Sequence of chain 1.JA:
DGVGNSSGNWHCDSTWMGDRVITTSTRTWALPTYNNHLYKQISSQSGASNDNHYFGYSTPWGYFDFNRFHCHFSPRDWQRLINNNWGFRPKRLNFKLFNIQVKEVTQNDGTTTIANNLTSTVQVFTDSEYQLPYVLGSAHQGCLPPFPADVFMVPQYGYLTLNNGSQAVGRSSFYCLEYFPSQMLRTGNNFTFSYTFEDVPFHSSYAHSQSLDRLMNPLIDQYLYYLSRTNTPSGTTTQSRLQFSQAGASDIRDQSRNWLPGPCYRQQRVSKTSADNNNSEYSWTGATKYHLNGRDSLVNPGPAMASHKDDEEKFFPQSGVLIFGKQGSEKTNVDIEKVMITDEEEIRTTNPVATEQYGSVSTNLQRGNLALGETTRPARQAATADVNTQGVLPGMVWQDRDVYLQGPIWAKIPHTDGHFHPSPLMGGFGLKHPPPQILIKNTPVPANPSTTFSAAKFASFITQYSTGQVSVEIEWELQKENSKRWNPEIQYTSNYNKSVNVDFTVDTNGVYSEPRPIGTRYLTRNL

This small molecule binds to this protein.
Small molecule (SMILES): Nc1ncnc2c1ncn2[C@H]1C[C@H](O)[C@@H](COP(=O)(O)O)O1

Binding-site contacts:
Ligand atom N7 contacts residue SER423 of chain 1.JA at 4.0 Å.
Ligand atom P contacts residue HIS421 of chain 1.JA at 3.6 Å.
Ligand atom C6 contacts residue VAL200 of chain 1.JA at 4.2 Å (hydrophobic).
Ligand atom O5' contacts residue HIS421 of chain 1.JA at 3.0 Å (h-bond).
Ligand atom N9 contacts residue PRO422 of chain 1.JA at 4.3 Å.
Ligand atom N7 contacts residue PRO201 of chain 1.JA at 4.1 Å.
Ligand atom C2 contacts residue GLY430 of chain 1.JA at 3.6 Å.
Ligand atom C1' contacts residue PRO201 of chain 1.JA at 4.3 Å (hydrophobic).
Ligand atom N1 contacts residue GLY430 of chain 1.JA at 2.9 Å (h-bond).
Ligand atom O1P contacts residue HIS419 of chain 1.JA at 4.3 Å.
Ligand atom N6 contacts residue GLY430 of chain 1.JA at 3.0 Å (h-bond).
Ligand atom N7 contacts residue HIS421 of chain 1.JA at 4.0 Å.
Ligand atom C3' contacts residue PRO422 of chain 1.JA at 3.7 Å (hydrophobic).
Ligand atom C2 contacts residue VAL200 of chain 1.JA at 4.4 Å (hydrophobic).
Ligand atom C8 contacts residue PRO201 of chain 1.JA at 3.9 Å (hydrophobic).
Ligand atom C4 contacts residue PRO201 of chain 1.JA at 3.9 Å (hydrophobic).
Ligand atom C8 contacts residue HIS421 of chain 1.JA at 3.8 Å.
Ligand atom N1 contacts residue VAL200 of chain 1.JA at 3.9 Å.
Ligand atom C6 contacts residue PRO201 of chain 1.JA at 4.3 Å (hydrophobic).
Ligand atom C4 contacts residue PRO422 of chain 1.JA at 4.2 Å (hydrophobic).
Ligand atom C5 contacts residue PRO201 of chain 1.JA at 4.0 Å (hydrophobic).
Ligand atom C6 contacts residue PRO422 of chain 1.JA at 3.4 Å (hydrophobic).
Ligand atom O4' contacts residue HIS421 of chain 1.JA at 4.2 Å.
Ligand atom N6 contacts residue SER423 of chain 1.JA at 3.5 Å.
Ligand atom O5' contacts residue PRO422 of chain 1.JA at 3.8 Å.
Ligand atom N3 contacts residue PRO201 of chain 1.JA at 4.0 Å.
Ligand atom N6 contacts residue PHE429 of chain 1.JA at 4.1 Å.
Ligand atom P contacts residue PHE420 of chain 1.JA at 4.2 Å.
Ligand atom O5' contacts residue PHE420 of chain 1.JA at 4.2 Å.
Ligand atom N3 contacts residue PRO422 of chain 1.JA at 4.4 Å.
Ligand atom N6 contacts residue PRO424 of chain 1.JA at 4.1 Å.
Ligand atom O1P contacts residue HIS421 of chain 1.JA at 4.1 Å.
Ligand atom N6 contacts residue PRO422 of chain 1.JA at 3.2 Å (h-bond).
Ligand atom C5 contacts residue PRO422 of chain 1.JA at 4.0 Å (hydrophobic).
Ligand atom C6 contacts residue GLY430 of chain 1.JA at 3.9 Å.
Ligand atom C6 contacts residue SER423 of chain 1.JA at 4.2 Å.
Ligand atom C2 contacts residue PRO201 of chain 1.JA at 4.2 Å (hydrophobic).
Ligand atom N9 contacts residue PRO201 of chain 1.JA at 3.8 Å.
Ligand atom C5' contacts residue HIS421 of chain 1.JA at 3.7 Å.
Ligand atom N1 contacts residue PRO422 of chain 1.JA at 3.6 Å.